The protein below binds the small molecule below.
Small molecule (SMILES): OC[C@H]1O[C@H](O)[C@H](O)[C@@H]1O

Binding-site contacts:
Ligand atom C1 contacts residue ASN139 of chain 1.C at 4.0 Å.
Ligand atom C2 contacts residue GLN237 of chain 1.C at 3.9 Å.
Ligand atom C2 contacts residue PHE21 of chain 1.C at 3.5 Å (hydrophobic).
Ligand atom O3 contacts residue ASP220 of chain 1.C at 2.5 Å (salt-bridge).
Ligand atom O2 contacts residue GLN237 of chain 1.C at 3.1 Å (h-bond).
Ligand atom C5 contacts residue ASP220 of chain 1.C at 3.7 Å.
Ligand atom C4 contacts residue PHE168 of chain 1.C at 3.8 Å (hydrophobic).
Ligand atom O3 contacts residue GLN237 of chain 1.C at 3.4 Å (h-bond).
Ligand atom C1 contacts residue PHE22 of chain 1.C at 3.5 Å (hydrophobic).
Ligand atom O1 contacts residue GLN95 of chain 1.C at 3.1 Å (h-bond).
Ligand atom C1 contacts residue GLN95 of chain 1.C at 3.5 Å.
Ligand atom C3 contacts residue GLN237 of chain 1.C at 3.9 Å.
Ligand atom O1 contacts residue ARG143 of chain 1.C at 4.2 Å.
Ligand atom O5 contacts residue ASN192 of chain 1.C at 3.0 Å (h-bond).
Ligand atom C4 contacts residue ASN19 of chain 1.C at 4.0 Å.
Ligand atom O4 contacts residue GLN95 of chain 1.C at 3.3 Å (h-bond).
Ligand atom C3 contacts residue PHE21 of chain 1.C at 3.9 Å (hydrophobic).
Ligand atom O3 contacts residue ARG143 of chain 1.C at 2.8 Å (salt-bridge).
Ligand atom O2 contacts residue ASN139 of chain 1.C at 3.5 Å (h-bond).
Ligand atom C3 contacts residue ARG143 of chain 1.C at 3.7 Å.
Ligand atom O1 contacts residue ASN139 of chain 1.C at 2.7 Å (h-bond).
Ligand atom O4 contacts residue PHE168 of chain 1.C at 3.7 Å.
Ligand atom O2 contacts residue PHE21 of chain 1.C at 3.7 Å.
Ligand atom C4 contacts residue ASN192 of chain 1.C at 4.1 Å.
Ligand atom C1 contacts residue ASP94 of chain 1.C at 3.0 Å.
Ligand atom O2 contacts residue ASP94 of chain 1.C at 2.6 Å (salt-bridge).
Ligand atom O2 contacts residue ARG143 of chain 1.C at 2.8 Å (salt-bridge).
Ligand atom O4 contacts residue PHE22 of chain 1.C at 3.9 Å.
Ligand atom C5 contacts residue PHE22 of chain 1.C at 4.1 Å (hydrophobic).
Ligand atom O5 contacts residue PHE21 of chain 1.C at 3.9 Å.
Ligand atom O5 contacts residue ASP220 of chain 1.C at 2.4 Å (salt-bridge).
Ligand atom C4 contacts residue ASP220 of chain 1.C at 4.2 Å.
Ligand atom O1 contacts residue ASP94 of chain 1.C at 2.7 Å (salt-bridge).
Ligand atom C5 contacts residue ASN192 of chain 1.C at 3.4 Å.
Ligand atom O5 contacts residue ASN19 of chain 1.C at 2.8 Å (h-bond).
Ligand atom C2 contacts residue PHE22 of chain 1.C at 4.1 Å (hydrophobic).
Ligand atom C2 contacts residue ASP94 of chain 1.C at 3.2 Å.
Ligand atom C5 contacts residue ASN19 of chain 1.C at 2.6 Å.
Ligand atom C3 contacts residue ASP220 of chain 1.C at 3.3 Å.
Ligand atom C2 contacts residue ARG143 of chain 1.C at 3.7 Å.

Sequence of chain 1.C:
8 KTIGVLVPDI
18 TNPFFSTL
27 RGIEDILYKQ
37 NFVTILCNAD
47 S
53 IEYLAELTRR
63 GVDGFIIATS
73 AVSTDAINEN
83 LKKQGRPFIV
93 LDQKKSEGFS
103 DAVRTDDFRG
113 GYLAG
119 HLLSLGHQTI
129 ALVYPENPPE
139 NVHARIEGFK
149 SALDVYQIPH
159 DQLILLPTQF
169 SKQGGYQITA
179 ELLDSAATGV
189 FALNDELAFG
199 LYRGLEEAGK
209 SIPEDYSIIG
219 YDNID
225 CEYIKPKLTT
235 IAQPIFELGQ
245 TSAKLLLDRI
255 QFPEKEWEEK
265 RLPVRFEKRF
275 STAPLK